Binding-site contacts:
Ligand atom O5 contacts residue ASP250 of chain 3.A at 3.6 Å.
Ligand atom O3 contacts residue GLN311 of chain 3.A at 3.3 Å.
Ligand atom C3 contacts residue GLU294 of chain 3.A at 3.3 Å.
Ligand atom C1 contacts residue ASN120 of chain 1.A at 1.4 Å.
Ligand atom C8 contacts residue ASN119 of chain 1.A at 3.7 Å.
Ligand atom O3 contacts residue ARG283 of chain 3.A at 2.9 Å (salt-bridge).
Ligand atom C7 contacts residue ASN120 of chain 1.A at 3.6 Å.
Ligand atom O3 contacts residue ASN249 of chain 3.A at 2.8 Å (h-bond).
Ligand atom C6 contacts residue GLN311 of chain 3.A at 3.6 Å.
Ligand atom O5 contacts residue ASN120 of chain 1.A at 2.3 Å (h-bond).
Ligand atom C2 contacts residue ASN120 of chain 1.A at 2.4 Å.
Ligand atom O4 contacts residue ARG247 of chain 3.A at 3.1 Å (salt-bridge).
Ligand atom O6 contacts residue ILE285 of chain 3.A at 2.8 Å (h-bond).
Ligand atom O5 contacts residue GLN375 of chain 3.A at 3.3 Å (h-bond).
Ligand atom O4 contacts residue ILE287 of chain 3.A at 3.3 Å.
Ligand atom O3 contacts residue GLU294 of chain 3.A at 2.6 Å (salt-bridge).
Ligand atom O6 contacts residue ASP250 of chain 3.A at 2.6 Å (salt-bridge).
Ligand atom N2 contacts residue ASN120 of chain 1.A at 3.0 Å (h-bond).
Ligand atom C6 contacts residue ASP250 of chain 3.A at 3.5 Å.
Ligand atom O6 contacts residue GLN375 of chain 3.A at 3.3 Å.
Ligand atom O3 contacts residue ASP250 of chain 3.A at 2.9 Å (salt-bridge).
Ligand atom O6 contacts residue LYS308 of chain 3.A at 2.8 Å (salt-bridge).
Ligand atom O4 contacts residue GLY312 of chain 3.A at 3.7 Å.
Ligand atom C6 contacts residue LEU373 of chain 3.A at 3.4 Å (hydrophobic).
Ligand atom O5 contacts residue GLY312 of chain 3.A at 3.5 Å (h-bond).
Ligand atom O3 contacts residue GLY312 of chain 3.A at 2.9 Å (h-bond).
Ligand atom O4 contacts residue GLU294 of chain 3.A at 2.7 Å (salt-bridge).
Ligand atom O5 contacts residue ARG283 of chain 3.A at 3.1 Å (salt-bridge).
Ligand atom C5 contacts residue ASN120 of chain 1.A at 3.6 Å.
Ligand atom C5 contacts residue ARG283 of chain 3.A at 3.6 Å.
Ligand atom C6 contacts residue PRO309 of chain 3.A at 3.7 Å (hydrophobic).
Ligand atom C6 contacts residue ILE285 of chain 3.A at 3.5 Å (hydrophobic).
Ligand atom O2 contacts residue GLY312 of chain 3.A at 3.1 Å.
Ligand atom O2 contacts residue LEU296 of chain 3.A at 3.4 Å.
Ligand atom O2 contacts residue ASN249 of chain 3.A at 3.2 Å (h-bond).
Ligand atom O5 contacts residue GLY374 of chain 3.A at 3.4 Å.
Ligand atom C4 contacts residue GLU294 of chain 3.A at 3.5 Å.
Ligand atom C6 contacts residue THR310 of chain 3.A at 3.6 Å.
Ligand atom O6 contacts residue LEU373 of chain 3.A at 3.7 Å.
Ligand atom C3 contacts residue GLY312 of chain 3.A at 3.2 Å.

Sequence of chain 1.A:
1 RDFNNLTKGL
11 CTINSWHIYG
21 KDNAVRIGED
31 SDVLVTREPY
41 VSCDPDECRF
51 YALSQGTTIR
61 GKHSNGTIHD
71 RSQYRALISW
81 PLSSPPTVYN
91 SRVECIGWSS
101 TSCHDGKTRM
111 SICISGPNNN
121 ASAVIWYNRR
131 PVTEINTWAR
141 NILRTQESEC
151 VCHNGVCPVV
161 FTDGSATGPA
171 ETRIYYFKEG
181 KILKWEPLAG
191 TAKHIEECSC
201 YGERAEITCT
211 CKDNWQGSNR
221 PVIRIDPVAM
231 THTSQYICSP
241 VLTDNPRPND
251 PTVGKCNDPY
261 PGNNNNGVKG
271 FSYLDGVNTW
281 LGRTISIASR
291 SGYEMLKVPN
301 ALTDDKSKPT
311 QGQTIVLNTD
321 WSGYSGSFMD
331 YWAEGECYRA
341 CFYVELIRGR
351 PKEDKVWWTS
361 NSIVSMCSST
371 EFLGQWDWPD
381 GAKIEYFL

Sequence of chain 3.A:
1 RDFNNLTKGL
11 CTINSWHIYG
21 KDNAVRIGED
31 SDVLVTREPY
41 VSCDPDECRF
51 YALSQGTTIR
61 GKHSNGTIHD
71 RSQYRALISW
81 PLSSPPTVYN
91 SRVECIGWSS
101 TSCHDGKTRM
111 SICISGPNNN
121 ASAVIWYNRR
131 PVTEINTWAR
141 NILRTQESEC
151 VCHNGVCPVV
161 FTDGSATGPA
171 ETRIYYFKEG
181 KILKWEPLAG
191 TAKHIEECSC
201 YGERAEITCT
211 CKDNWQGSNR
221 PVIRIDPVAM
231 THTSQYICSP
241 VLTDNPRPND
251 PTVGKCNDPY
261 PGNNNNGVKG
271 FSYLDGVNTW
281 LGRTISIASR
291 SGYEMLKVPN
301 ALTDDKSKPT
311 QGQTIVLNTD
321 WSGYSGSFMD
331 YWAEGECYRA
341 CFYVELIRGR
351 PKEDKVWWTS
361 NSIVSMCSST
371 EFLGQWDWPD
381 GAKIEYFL

The protein below binds the small molecule below.
Small molecule (SMILES): CC(=O)N[C@H]1[C@H](O[C@H]2[C@H](O)[C@@H](NC(C)=O)CO[C@@H]2CO)O[C@H](CO)[C@@H](O[C@@H]2O[C@H](CO[C@H]3O[C@H](CO)[C@@H](O)[C@H](O)[C@@H]3O)[C@@H](O)[C@H](O[C@H]3O[C@H](CO)[C@@H](O)[C@H](O)[C@@H]3O[C@H]3O[C@H](CO)[C@@H](O)[C@H](O)[C@@H]3O[C@H]3O[C@H](CO)[C@@H](O)[C@H](O)[C@@H]3O)[C@@H]2O)[C@@H]1O